Sequence of chain 1.B:
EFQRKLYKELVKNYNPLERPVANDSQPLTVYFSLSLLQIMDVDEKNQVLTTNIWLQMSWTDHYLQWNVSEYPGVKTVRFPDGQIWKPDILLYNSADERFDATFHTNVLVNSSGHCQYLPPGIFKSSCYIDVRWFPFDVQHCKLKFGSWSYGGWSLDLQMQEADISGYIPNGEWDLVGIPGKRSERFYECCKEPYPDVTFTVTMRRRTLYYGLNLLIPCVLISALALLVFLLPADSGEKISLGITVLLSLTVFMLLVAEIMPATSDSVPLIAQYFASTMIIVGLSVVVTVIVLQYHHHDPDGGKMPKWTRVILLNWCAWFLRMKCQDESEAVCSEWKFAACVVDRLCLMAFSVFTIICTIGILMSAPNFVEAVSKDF

Binding-site contacts:
Ligand atom O5 contacts residue SER25 of chain 1.B at 4.0 Å.
Ligand atom O5 contacts residue ASN23 of chain 1.B at 2.3 Å (h-bond).
Ligand atom N2 contacts residue ASN23 of chain 1.B at 2.9 Å (h-bond).
Ligand atom C2 contacts residue ASN23 of chain 1.B at 2.5 Å.
Ligand atom C5 contacts residue ASN23 of chain 1.B at 3.6 Å.
Ligand atom O6 contacts residue SER25 of chain 1.B at 3.6 Å.
Ligand atom C8 contacts residue ASN23 of chain 1.B at 4.4 Å.
Ligand atom O7 contacts residue ASN23 of chain 1.B at 3.2 Å (h-bond).
Ligand atom C1 contacts residue SER25 of chain 1.B at 4.1 Å.
Ligand atom C4 contacts residue ASN23 of chain 1.B at 4.2 Å.
Ligand atom C5 contacts residue SER25 of chain 1.B at 4.0 Å.
Ligand atom C6 contacts residue SER25 of chain 1.B at 4.4 Å.
Ligand atom C3 contacts residue ASN23 of chain 1.B at 3.8 Å.
Ligand atom C1 contacts residue ASN23 of chain 1.B at 1.4 Å.
Ligand atom C7 contacts residue ASN23 of chain 1.B at 3.3 Å.
Ligand atom O6 contacts residue GLN26 of chain 1.B at 4.2 Å.

The small molecule below binds the protein below.
Small molecule (SMILES): CC(=O)N[C@@H]1[C@@H](O)[C@H](O)[C@@H](CO)O[C@H]1O